Binding-site contacts:
Ligand atom CD2 contacts residue TYR7 of chain 1.A at 3.6 Å (hydrophobic).
Ligand atom CD1 contacts residue MET45 of chain 1.A at 3.5 Å (hydrophobic).
Ligand atom OXT contacts residue THR143 of chain 1.A at 2.6 Å (h-bond).
Ligand atom CE2 contacts residue LEU156 of chain 1.A at 3.4 Å (hydrophobic).
Ligand atom N contacts residue TYR7 of chain 1.A at 3.7 Å.
Ligand atom CE1 contacts residue TYR159 of chain 1.A at 3.7 Å (hydrophobic).
Ligand atom O contacts residue LYS146 of chain 1.A at 3.1 Å (salt-bridge).
Ligand atom O contacts residue THR73 of chain 1.A at 3.5 Å.
Ligand atom CA contacts residue ASP77 of chain 1.A at 3.6 Å.
Ligand atom CA contacts residue LYS66 of chain 1.A at 3.6 Å.
Ligand atom CD2 contacts residue PHE9 of chain 1.A at 3.7 Å (hydrophobic).
Ligand atom C contacts residue TYR99 of chain 1.A at 3.5 Å (hydrophobic).
Ligand atom N contacts residue ASP77 of chain 1.A at 3.0 Å (salt-bridge).
Ligand atom OXT contacts residue TYR84 of chain 1.A at 2.9 Å (h-bond).
Ligand atom CA contacts residue TYR159 of chain 1.A at 3.7 Å (hydrophobic).
Ligand atom CB contacts residue THR143 of chain 1.A at 3.6 Å.
Ligand atom CD1 contacts residue GLU63 of chain 1.A at 3.5 Å.
Ligand atom CZ contacts residue LEU156 of chain 1.A at 3.7 Å (hydrophobic).
Ligand atom O contacts residue THR80 of chain 1.A at 3.6 Å.
Ligand atom N contacts residue TYR159 of chain 1.A at 3.3 Å (h-bond).
Ligand atom CB contacts residue GLU63 of chain 1.A at 3.7 Å.
Ligand atom CG2 contacts residue ASP77 of chain 1.A at 3.5 Å.
Ligand atom O contacts residue TRP147 of chain 1.A at 2.6 Å (h-bond).
Ligand atom CB contacts residue TYR99 of chain 1.A at 3.5 Å (hydrophobic).
Ligand atom C contacts residue THR143 of chain 1.A at 3.6 Å.
Ligand atom O contacts residue HIS70 of chain 1.A at 3.1 Å.
Ligand atom C contacts residue TRP147 of chain 1.A at 3.6 Å (hydrophobic).
Ligand atom CA contacts residue THR143 of chain 1.A at 3.5 Å.
Ligand atom C contacts residue TYR159 of chain 1.A at 3.7 Å (hydrophobic).
Ligand atom CE1 contacts residue GLN155 of chain 1.A at 3.6 Å.
Ligand atom CD2 contacts residue LEU156 of chain 1.A at 3.6 Å (hydrophobic).
Ligand atom CG contacts residue GLU63 of chain 1.A at 3.4 Å.
Ligand atom CA contacts residue TYR99 of chain 1.A at 3.4 Å (hydrophobic).
Ligand atom CD2 contacts residue TYR99 of chain 1.A at 3.4 Å (hydrophobic).
Ligand atom CA contacts residue TYR99 of chain 1.A at 3.6 Å (hydrophobic).
Ligand atom O contacts residue LYS66 of chain 1.A at 3.3 Å (salt-bridge).
Ligand atom CD1 contacts residue TYR159 of chain 1.A at 3.6 Å (hydrophobic).
Ligand atom N contacts residue TYR99 of chain 1.A at 2.7 Å (h-bond).
Ligand atom C contacts residue TYR84 of chain 1.A at 3.7 Å (hydrophobic).
Ligand atom CG2 contacts residue ARG97 of chain 1.A at 3.7 Å.

This small molecule binds to this protein.
Small molecule (SMILES): CC(C)C[C@H](N)C(=O)N[C@@H](Cc1ccccc1)C(=O)NCC(=O)N[C@@H](Cc1ccc(O)cc1)C(=O)N1CCC[C@H]1C(=O)N[C@H](C(=O)N[C@@H](Cc1ccc(O)cc1)C(=O)N[C@H](C(=O)O)C(C)C)C(C)C

Sequence of chain 1.A:
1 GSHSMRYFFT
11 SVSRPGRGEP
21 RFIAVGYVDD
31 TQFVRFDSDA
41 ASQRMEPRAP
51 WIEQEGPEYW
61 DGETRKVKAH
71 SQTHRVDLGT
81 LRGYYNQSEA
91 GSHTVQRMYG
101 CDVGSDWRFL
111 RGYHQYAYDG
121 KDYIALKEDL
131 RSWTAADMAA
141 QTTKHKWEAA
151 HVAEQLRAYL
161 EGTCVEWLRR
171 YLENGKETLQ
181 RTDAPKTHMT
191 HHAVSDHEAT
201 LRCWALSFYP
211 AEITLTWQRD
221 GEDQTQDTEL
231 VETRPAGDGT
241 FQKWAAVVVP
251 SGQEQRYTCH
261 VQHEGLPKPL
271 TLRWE